Sequence of chain 1.E:
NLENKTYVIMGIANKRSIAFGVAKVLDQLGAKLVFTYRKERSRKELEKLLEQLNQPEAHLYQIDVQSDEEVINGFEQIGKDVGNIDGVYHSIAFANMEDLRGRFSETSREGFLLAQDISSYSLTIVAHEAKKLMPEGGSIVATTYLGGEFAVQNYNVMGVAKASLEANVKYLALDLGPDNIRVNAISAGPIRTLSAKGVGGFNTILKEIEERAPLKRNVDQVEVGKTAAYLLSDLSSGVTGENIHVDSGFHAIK

This protein binds this small molecule.
Small molecule (SMILES): N[C@@H](CCC(=O)O)C(=O)O

Binding-site contacts:
Ligand atom O contacts residue LYS225 of chain 1.E at 2.8 Å.
Ligand atom C contacts residue LYS225 of chain 1.E at 3.7 Å.
Ligand atom CA contacts residue LYS225 of chain 1.E at 4.2 Å.
Ligand atom N contacts residue LYS225 of chain 1.E at 3.3 Å.